Binding-site contacts:
Ligand atom C2 contacts residue ASN343 of chain 1.B at 2.4 Å.
Ligand atom O3 contacts residue ASN343 of chain 1.B at 3.1 Å (h-bond).
Ligand atom C4 contacts residue ASN343 of chain 1.B at 4.1 Å.
Ligand atom C3 contacts residue ASN343 of chain 1.B at 3.3 Å.
Ligand atom N2 contacts residue ASN343 of chain 1.B at 3.6 Å.
Ligand atom O6 contacts residue PHE338 of chain 1.B at 4.5 Å.
Ligand atom O6 contacts residue GLY339 of chain 1.B at 4.5 Å.
Ligand atom O5 contacts residue ASN343 of chain 1.B at 2.5 Å (h-bond).
Ligand atom C1 contacts residue ASN343 of chain 1.B at 1.4 Å.
Ligand atom C5 contacts residue ASN343 of chain 1.B at 3.7 Å.
Ligand atom C8 contacts residue SER371 of chain 1.B at 3.5 Å.

The small molecule below binds the protein below.
Small molecule (SMILES): CC(=O)N[C@H]1[C@H](O[C@H]2[C@H](O)[C@@H](NC(C)=O)CO[C@@H]2CO)O[C@H](CO)[C@@H](O)[C@@H]1O

Sequence of chain 1.B:
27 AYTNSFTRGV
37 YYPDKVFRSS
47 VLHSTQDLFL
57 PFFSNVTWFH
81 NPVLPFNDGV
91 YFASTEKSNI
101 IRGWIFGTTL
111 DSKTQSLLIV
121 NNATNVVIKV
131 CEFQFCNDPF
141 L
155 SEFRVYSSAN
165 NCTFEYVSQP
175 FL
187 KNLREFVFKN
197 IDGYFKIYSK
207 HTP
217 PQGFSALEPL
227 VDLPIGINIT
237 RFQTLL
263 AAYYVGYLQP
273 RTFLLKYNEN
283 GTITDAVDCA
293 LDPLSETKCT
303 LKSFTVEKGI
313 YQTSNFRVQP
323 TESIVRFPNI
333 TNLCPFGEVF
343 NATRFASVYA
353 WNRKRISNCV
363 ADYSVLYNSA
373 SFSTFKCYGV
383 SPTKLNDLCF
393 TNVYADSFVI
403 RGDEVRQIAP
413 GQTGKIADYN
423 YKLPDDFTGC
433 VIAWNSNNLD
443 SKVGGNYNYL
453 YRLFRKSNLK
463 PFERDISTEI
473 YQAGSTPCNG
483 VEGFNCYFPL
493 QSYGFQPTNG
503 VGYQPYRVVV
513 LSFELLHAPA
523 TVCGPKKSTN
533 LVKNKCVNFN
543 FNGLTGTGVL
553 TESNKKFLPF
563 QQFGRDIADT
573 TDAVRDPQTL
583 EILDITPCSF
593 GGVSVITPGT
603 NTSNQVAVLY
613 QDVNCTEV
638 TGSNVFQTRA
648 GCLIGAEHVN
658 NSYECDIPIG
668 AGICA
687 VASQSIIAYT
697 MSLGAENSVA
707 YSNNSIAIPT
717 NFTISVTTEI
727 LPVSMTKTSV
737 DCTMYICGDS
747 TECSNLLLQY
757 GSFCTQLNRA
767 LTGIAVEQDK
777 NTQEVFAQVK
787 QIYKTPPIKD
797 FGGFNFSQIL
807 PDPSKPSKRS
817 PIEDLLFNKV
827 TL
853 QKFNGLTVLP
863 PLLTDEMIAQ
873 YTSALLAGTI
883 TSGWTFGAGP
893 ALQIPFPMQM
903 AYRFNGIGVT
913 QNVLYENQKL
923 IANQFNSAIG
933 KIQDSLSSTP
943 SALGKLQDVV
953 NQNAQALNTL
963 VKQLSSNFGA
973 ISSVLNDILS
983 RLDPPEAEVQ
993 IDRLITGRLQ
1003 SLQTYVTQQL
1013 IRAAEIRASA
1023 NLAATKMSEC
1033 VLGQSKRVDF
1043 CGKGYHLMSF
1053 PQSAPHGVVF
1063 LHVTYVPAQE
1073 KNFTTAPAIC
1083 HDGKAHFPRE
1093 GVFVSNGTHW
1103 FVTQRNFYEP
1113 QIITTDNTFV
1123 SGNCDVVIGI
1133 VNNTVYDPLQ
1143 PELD